Sequence of chain 1.E:
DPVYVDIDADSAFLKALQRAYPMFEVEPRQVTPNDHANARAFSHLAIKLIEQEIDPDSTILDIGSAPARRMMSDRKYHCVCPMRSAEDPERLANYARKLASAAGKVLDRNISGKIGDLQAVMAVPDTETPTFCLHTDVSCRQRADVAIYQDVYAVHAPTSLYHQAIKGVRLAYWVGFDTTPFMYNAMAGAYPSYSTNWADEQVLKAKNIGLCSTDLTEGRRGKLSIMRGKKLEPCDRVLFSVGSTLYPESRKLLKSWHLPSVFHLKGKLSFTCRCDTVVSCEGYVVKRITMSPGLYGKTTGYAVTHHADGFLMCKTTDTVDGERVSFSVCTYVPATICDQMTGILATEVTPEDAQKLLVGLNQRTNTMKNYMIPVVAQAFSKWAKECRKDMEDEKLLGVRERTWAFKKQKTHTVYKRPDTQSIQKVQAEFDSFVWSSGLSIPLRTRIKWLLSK

A small-molecule ligand and the protein it binds are described below.
Small molecule (SMILES): C[n+]1cn([C@@H]2O[C@H](COP(=O)(O)O)[C@@H](O)[C@H]2O)c2nc(N)[nH]c(=O)c21

Binding-site contacts:
Ligand atom OP2 contacts residue HIS37 of chain 1.E at 2.5 Å (h-bond).
Ligand atom N1 contacts residue TYR154 of chain 1.E at 3.4 Å.
Ligand atom C2' contacts residue ASP152 of chain 1.E at 3.6 Å.
Ligand atom OP2 contacts residue ASN35 of chain 1.E at 3.6 Å (h-bond).
Ligand atom O4' contacts residue VAL243 of chain 1.E at 3.8 Å.
Ligand atom C5 contacts residue TYR248 of chain 1.E at 3.6 Å (hydrophobic).
Ligand atom C3' contacts residue ARG41 of chain 1.E at 3.7 Å.
Ligand atom C5' contacts residue HIS37 of chain 1.E at 3.3 Å.
Ligand atom C4 contacts residue TYR248 of chain 1.E at 3.5 Å (hydrophobic).
Ligand atom C8 contacts residue ASP152 of chain 1.E at 4.0 Å.
Ligand atom N1 contacts residue TYR248 of chain 1.E at 3.6 Å.
Ligand atom C6 contacts residue GLU250 of chain 1.E at 3.9 Å.
Ligand atom C8 contacts residue TYR248 of chain 1.E at 3.7 Å (hydrophobic).
Ligand atom N3 contacts residue TYR154 of chain 1.E at 3.9 Å.
Ligand atom O3' contacts residue ARG41 of chain 1.E at 3.4 Å (salt-bridge).
Ligand atom O2' contacts residue ASP152 of chain 1.E at 3.6 Å (salt-bridge).
Ligand atom C4' contacts residue HIS37 of chain 1.E at 4.0 Å.
Ligand atom C2 contacts residue TYR248 of chain 1.E at 3.6 Å (hydrophobic).
Ligand atom O6 contacts residue TYR248 of chain 1.E at 3.7 Å.
Ligand atom OP2 contacts residue ARG41 of chain 1.E at 3.5 Å (salt-bridge).
Ligand atom C2 contacts residue GLU250 of chain 1.E at 3.4 Å.
Ligand atom O2' contacts residue TYR285 of chain 1.E at 2.8 Å (h-bond).
Ligand atom CN7 contacts residue SAH1 of chain 1.Z at 3.8 Å.
Ligand atom C6 contacts residue TYR248 of chain 1.E at 3.7 Å (hydrophobic).
Ligand atom O4' contacts residue TYR248 of chain 1.E at 4.0 Å.
Ligand atom C2 contacts residue TYR154 of chain 1.E at 3.5 Å (hydrophobic).
Ligand atom P contacts residue HIS37 of chain 1.E at 1.5 Å.
Ligand atom OP1 contacts residue HIS37 of chain 1.E at 2.6 Å (h-bond).
Ligand atom CN7 contacts residue TYR248 of chain 1.E at 4.0 Å (hydrophobic).
Ligand atom O5' contacts residue ARG41 of chain 1.E at 3.2 Å (salt-bridge).
Ligand atom O6 contacts residue TYR154 of chain 1.E at 3.9 Å.
Ligand atom O3' contacts residue ALA40 of chain 1.E at 4.0 Å.
Ligand atom N2 contacts residue GLU250 of chain 1.E at 3.1 Å (salt-bridge).
Ligand atom O5' contacts residue HIS37 of chain 1.E at 2.7 Å (h-bond).
Ligand atom C6 contacts residue TYR154 of chain 1.E at 3.7 Å (hydrophobic).
Ligand atom N2 contacts residue PHE241 of chain 1.E at 3.5 Å.
Ligand atom N1 contacts residue GLU250 of chain 1.E at 2.7 Å (salt-bridge).
Ligand atom N3 contacts residue TYR248 of chain 1.E at 3.6 Å.
Ligand atom N7 contacts residue TYR248 of chain 1.E at 3.7 Å.
Ligand atom N9 contacts residue TYR248 of chain 1.E at 3.8 Å.